Binding-site contacts:
Ligand atom OB contacts residue HEM1 of chain 1.B at 3.4 Å.
Ligand atom OHB contacts residue VAL77 of chain 1.A at 3.9 Å.
Ligand atom CGA contacts residue MET61 of chain 1.A at 4.1 Å (hydrophobic).
Ligand atom CD4 contacts residue PHE167 of chain 1.A at 3.8 Å (hydrophobic).
Ligand atom CZA contacts residue PRO284 of chain 1.A at 3.9 Å (hydrophobic).
Ligand atom CAA contacts residue VAL81 of chain 1.A at 4.1 Å (hydrophobic).
Ligand atom CE4 contacts residue PHE167 of chain 1.A at 3.8 Å (hydrophobic).
Ligand atom CZB contacts residue PHE167 of chain 1.A at 3.8 Å (hydrophobic).
Ligand atom CD4 contacts residue VAL77 of chain 1.A at 4.0 Å (hydrophobic).
Ligand atom CA contacts residue VAL81 of chain 1.A at 4.0 Å (hydrophobic).
Ligand atom NA contacts residue ASN84 of chain 1.A at 4.0 Å.
Ligand atom CD1 contacts residue SO41 of chain 1.D at 3.0 Å.
Ligand atom CD2 contacts residue MET61 of chain 1.A at 2.9 Å (hydrophobic).
Ligand atom NA contacts residue HEM1 of chain 1.B at 4.0 Å.
Ligand atom CD3 contacts residue THR228 of chain 1.A at 3.5 Å.
Ligand atom CAA contacts residue VAL82 of chain 1.A at 3.6 Å (hydrophobic).
Ligand atom CE2 contacts residue MET61 of chain 1.A at 3.1 Å (hydrophobic).
Ligand atom CE3 contacts residue PHE167 of chain 1.A at 3.7 Å (hydrophobic).
Ligand atom CE4 contacts residue VAL77 of chain 1.A at 3.4 Å (hydrophobic).
Ligand atom CBA contacts residue SO41 of chain 1.D at 3.2 Å.
Ligand atom CA contacts residue SO41 of chain 1.D at 4.1 Å.
Ligand atom CGA contacts residue SO41 of chain 1.D at 3.5 Å.
Ligand atom CZB contacts residue VAL77 of chain 1.A at 3.8 Å (hydrophobic).
Ligand atom CAA contacts residue SO41 of chain 1.D at 4.0 Å.
Ligand atom OHA contacts residue PRO284 of chain 1.A at 3.3 Å.
Ligand atom CD3 contacts residue PHE167 of chain 1.A at 3.7 Å (hydrophobic).
Ligand atom CBB contacts residue SO41 of chain 1.D at 3.3 Å.
Ligand atom CE2 contacts residue PRO284 of chain 1.A at 3.9 Å (hydrophobic).
Ligand atom CZA contacts residue MET61 of chain 1.A at 4.2 Å (hydrophobic).
Ligand atom OHB contacts residue ALA166 of chain 1.A at 3.5 Å.
Ligand atom NB contacts residue VAL81 of chain 1.A at 3.6 Å (h-bond).
Ligand atom CD3 contacts residue ALA232 of chain 1.A at 4.2 Å (hydrophobic).
Ligand atom NA contacts residue VAL82 of chain 1.A at 4.1 Å.
Ligand atom OHB contacts residue TRP181 of chain 1.A at 4.0 Å.
Ligand atom CE3 contacts residue THR228 of chain 1.A at 3.8 Å.
Ligand atom CE1 contacts residue GLN384 of chain 1.A at 3.8 Å.
Ligand atom CE4 contacts residue THR76 of chain 1.A at 4.1 Å.
Ligand atom OB contacts residue ASN84 of chain 1.A at 2.9 Å (h-bond).
Ligand atom CB contacts residue ASN84 of chain 1.A at 3.7 Å.
Ligand atom CGB contacts residue PHE167 of chain 1.A at 3.8 Å (hydrophobic).

Sequence of chain 1.A:
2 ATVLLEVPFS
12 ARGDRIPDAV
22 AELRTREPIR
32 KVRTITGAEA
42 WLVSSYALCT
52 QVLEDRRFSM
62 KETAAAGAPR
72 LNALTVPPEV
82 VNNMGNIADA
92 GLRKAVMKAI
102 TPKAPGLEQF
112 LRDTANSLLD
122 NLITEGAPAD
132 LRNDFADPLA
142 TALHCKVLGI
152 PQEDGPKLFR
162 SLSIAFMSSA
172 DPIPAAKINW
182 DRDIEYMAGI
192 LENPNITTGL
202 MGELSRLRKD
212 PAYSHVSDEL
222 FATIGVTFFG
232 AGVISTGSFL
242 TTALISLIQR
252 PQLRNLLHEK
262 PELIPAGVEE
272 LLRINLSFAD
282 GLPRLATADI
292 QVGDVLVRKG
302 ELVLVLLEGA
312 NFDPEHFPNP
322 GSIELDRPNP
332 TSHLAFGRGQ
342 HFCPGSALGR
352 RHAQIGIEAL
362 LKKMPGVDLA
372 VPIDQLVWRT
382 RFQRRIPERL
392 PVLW

This small molecule binds to this protein.
Small molecule (SMILES): O=C1N[C@@H](Cc2ccc(O)cc2)CN[C@H]1Cc1ccc(O)cc1